Sequence of chain 1.A:
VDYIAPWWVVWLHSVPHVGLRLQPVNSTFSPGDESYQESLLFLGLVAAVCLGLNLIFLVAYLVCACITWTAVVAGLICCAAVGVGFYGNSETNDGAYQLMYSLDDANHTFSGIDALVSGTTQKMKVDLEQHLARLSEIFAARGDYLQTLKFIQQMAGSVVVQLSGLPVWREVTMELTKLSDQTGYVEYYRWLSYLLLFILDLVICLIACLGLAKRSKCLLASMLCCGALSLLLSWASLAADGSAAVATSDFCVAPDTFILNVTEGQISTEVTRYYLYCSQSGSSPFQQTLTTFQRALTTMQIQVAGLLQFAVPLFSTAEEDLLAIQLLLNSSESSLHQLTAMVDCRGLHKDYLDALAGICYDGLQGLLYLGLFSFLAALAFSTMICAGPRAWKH

Binding-site contacts:
Ligand atom C3 contacts residue ASN283 of chain 1.A at 3.9 Å.
Ligand atom C2 contacts residue ASN283 of chain 1.A at 2.6 Å.
Ligand atom N2 contacts residue THR279 of chain 1.A at 4.0 Å.
Ligand atom C1 contacts residue ASN283 of chain 1.A at 1.4 Å.
Ligand atom C8 contacts residue THR279 of chain 1.A at 3.5 Å.
Ligand atom O7 contacts residue THR279 of chain 1.A at 3.6 Å.
Ligand atom C7 contacts residue THR279 of chain 1.A at 3.5 Å.
Ligand atom C7 contacts residue ASN283 of chain 1.A at 4.3 Å.
Ligand atom C4 contacts residue ASN283 of chain 1.A at 4.2 Å.
Ligand atom N2 contacts residue ASN283 of chain 1.A at 3.1 Å (h-bond).
Ligand atom C8 contacts residue LEU282 of chain 1.A at 4.4 Å (hydrophobic).
Ligand atom C5 contacts residue ASN283 of chain 1.A at 3.6 Å.
Ligand atom O5 contacts residue ASN283 of chain 1.A at 2.3 Å (h-bond).

The protein below binds the small molecule below.
Small molecule (SMILES): CC(=O)N[C@@H]1[C@@H](O)[C@H](O)[C@@H](CO)O[C@H]1O